Binding-site contacts:
Ligand atom CAA contacts residue ARG34 of chain 1.D at 3.4 Å.
Ligand atom C5 contacts residue PHE117 of chain 1.D at 3.8 Å (hydrophobic).
Ligand atom NAP contacts residue PHE117 of chain 1.D at 3.6 Å.
Ligand atom CAT contacts residue PHE117 of chain 1.D at 3.7 Å (hydrophobic).
Ligand atom C4 contacts residue NAP1 of chain 1.K at 3.7 Å.
Ligand atom C4 contacts residue PHE117 of chain 1.D at 3.5 Å (hydrophobic).
Ligand atom C6 contacts residue PHE117 of chain 1.D at 3.7 Å (hydrophobic).
Ligand atom CAJ contacts residue NAP1 of chain 1.K at 3.7 Å.
Ligand atom CAR contacts residue NAP1 of chain 1.K at 3.5 Å.
Ligand atom CAD contacts residue CSX188 of chain 1.D at 3.6 Å.
Ligand atom NAC contacts residue PHE117 of chain 1.D at 3.6 Å.
Ligand atom N3 contacts residue TYR194 of chain 1.D at 3.4 Å (h-bond).
Ligand atom C6 contacts residue NAP1 of chain 1.K at 3.6 Å.
Ligand atom NAP contacts residue NAP1 of chain 1.K at 3.5 Å.
Ligand atom NAP contacts residue TYR194 of chain 1.D at 2.8 Å (h-bond).
Ligand atom N1 contacts residue PHE117 of chain 1.D at 3.7 Å.
Ligand atom CAL contacts residue PHE117 of chain 1.D at 3.6 Å (hydrophobic).
Ligand atom CAA contacts residue NAP1 of chain 1.K at 3.0 Å.
Ligand atom CAT contacts residue NAP1 of chain 1.K at 3.3 Å.
Ligand atom CAV contacts residue NAP1 of chain 1.K at 3.9 Å.
Ligand atom NAY contacts residue NAP1 of chain 1.K at 3.6 Å.
Ligand atom C2 contacts residue PHE117 of chain 1.D at 3.4 Å (hydrophobic).
Ligand atom CAJ contacts residue GLY225 of chain 1.D at 3.4 Å.
Ligand atom N1 contacts residue NAP1 of chain 1.K at 2.6 Å (h-bond).
Ligand atom CAV contacts residue PHE117 of chain 1.D at 3.8 Å (hydrophobic).
Ligand atom NAC contacts residue SER115 of chain 1.D at 2.8 Å (h-bond).
Ligand atom NAC contacts residue NAP1 of chain 1.K at 3.0 Å (h-bond).
Ligand atom C2 contacts residue NAP1 of chain 1.K at 3.2 Å.
Ligand atom CAE contacts residue LEU229 of chain 1.D at 3.5 Å (hydrophobic).
Ligand atom CAB contacts residue PHE117 of chain 1.D at 3.9 Å (hydrophobic).
Ligand atom CAF contacts residue GLY225 of chain 1.D at 3.5 Å.
Ligand atom N3 contacts residue PHE117 of chain 1.D at 3.6 Å.
Ligand atom CAG contacts residue CSX188 of chain 1.D at 3.5 Å.
Ligand atom CAI contacts residue NAP1 of chain 1.K at 3.9 Å.
Ligand atom C4 contacts residue TYR194 of chain 1.D at 3.5 Å (hydrophobic).
Ligand atom CAM contacts residue NAP1 of chain 1.K at 3.2 Å.
Ligand atom CAI contacts residue LEU229 of chain 1.D at 3.5 Å (hydrophobic).
Ligand atom C2 contacts residue SER115 of chain 1.D at 3.8 Å.
Ligand atom N3 contacts residue NAP1 of chain 1.K at 2.8 Å (h-bond).
Ligand atom CAK contacts residue TYR194 of chain 1.D at 3.9 Å (hydrophobic).

Sequence of chain 1.D:
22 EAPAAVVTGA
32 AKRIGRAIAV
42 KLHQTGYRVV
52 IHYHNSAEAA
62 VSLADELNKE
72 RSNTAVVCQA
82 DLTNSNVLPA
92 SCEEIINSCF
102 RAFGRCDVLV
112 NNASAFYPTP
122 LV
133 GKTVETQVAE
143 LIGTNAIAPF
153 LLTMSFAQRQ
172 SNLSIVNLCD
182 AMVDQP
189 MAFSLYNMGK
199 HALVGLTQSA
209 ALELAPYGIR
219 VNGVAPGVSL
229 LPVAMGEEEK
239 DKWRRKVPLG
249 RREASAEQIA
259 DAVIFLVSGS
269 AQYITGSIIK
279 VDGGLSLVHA

A small-molecule ligand and the protein it binds are described below.
Small molecule (SMILES): CN(C)c1nc(N)nc2[nH]c(-c3ccccc3)c(-c3ccccc3)c12